Binding-site contacts:
Ligand atom O5 contacts residue LYS137 of chain 1.B at 3.9 Å.
Ligand atom O7 contacts residue ASN136 of chain 1.B at 3.4 Å (h-bond).
Ligand atom N2 contacts residue ASN136 of chain 1.B at 2.9 Å (h-bond).
Ligand atom C7 contacts residue ASN136 of chain 1.B at 3.3 Å.
Ligand atom C4 contacts residue ASN136 of chain 1.B at 4.2 Å.
Ligand atom C3 contacts residue ASN136 of chain 1.B at 3.8 Å.
Ligand atom C8 contacts residue ASN136 of chain 1.B at 4.5 Å.
Ligand atom C5 contacts residue ASN136 of chain 1.B at 3.7 Å.
Ligand atom C2 contacts residue ASN136 of chain 1.B at 2.5 Å.
Ligand atom O5 contacts residue ASN136 of chain 1.B at 2.4 Å (h-bond).
Ligand atom C6 contacts residue LYS137 of chain 1.B at 4.1 Å.
Ligand atom C1 contacts residue ASN136 of chain 1.B at 1.4 Å.

The small molecule below binds the protein below.
Small molecule (SMILES): CC(=O)N[C@@H]1[C@@H](O)[C@H](O)[C@@H](CO)O[C@H]1O

Sequence of chain 1.B:
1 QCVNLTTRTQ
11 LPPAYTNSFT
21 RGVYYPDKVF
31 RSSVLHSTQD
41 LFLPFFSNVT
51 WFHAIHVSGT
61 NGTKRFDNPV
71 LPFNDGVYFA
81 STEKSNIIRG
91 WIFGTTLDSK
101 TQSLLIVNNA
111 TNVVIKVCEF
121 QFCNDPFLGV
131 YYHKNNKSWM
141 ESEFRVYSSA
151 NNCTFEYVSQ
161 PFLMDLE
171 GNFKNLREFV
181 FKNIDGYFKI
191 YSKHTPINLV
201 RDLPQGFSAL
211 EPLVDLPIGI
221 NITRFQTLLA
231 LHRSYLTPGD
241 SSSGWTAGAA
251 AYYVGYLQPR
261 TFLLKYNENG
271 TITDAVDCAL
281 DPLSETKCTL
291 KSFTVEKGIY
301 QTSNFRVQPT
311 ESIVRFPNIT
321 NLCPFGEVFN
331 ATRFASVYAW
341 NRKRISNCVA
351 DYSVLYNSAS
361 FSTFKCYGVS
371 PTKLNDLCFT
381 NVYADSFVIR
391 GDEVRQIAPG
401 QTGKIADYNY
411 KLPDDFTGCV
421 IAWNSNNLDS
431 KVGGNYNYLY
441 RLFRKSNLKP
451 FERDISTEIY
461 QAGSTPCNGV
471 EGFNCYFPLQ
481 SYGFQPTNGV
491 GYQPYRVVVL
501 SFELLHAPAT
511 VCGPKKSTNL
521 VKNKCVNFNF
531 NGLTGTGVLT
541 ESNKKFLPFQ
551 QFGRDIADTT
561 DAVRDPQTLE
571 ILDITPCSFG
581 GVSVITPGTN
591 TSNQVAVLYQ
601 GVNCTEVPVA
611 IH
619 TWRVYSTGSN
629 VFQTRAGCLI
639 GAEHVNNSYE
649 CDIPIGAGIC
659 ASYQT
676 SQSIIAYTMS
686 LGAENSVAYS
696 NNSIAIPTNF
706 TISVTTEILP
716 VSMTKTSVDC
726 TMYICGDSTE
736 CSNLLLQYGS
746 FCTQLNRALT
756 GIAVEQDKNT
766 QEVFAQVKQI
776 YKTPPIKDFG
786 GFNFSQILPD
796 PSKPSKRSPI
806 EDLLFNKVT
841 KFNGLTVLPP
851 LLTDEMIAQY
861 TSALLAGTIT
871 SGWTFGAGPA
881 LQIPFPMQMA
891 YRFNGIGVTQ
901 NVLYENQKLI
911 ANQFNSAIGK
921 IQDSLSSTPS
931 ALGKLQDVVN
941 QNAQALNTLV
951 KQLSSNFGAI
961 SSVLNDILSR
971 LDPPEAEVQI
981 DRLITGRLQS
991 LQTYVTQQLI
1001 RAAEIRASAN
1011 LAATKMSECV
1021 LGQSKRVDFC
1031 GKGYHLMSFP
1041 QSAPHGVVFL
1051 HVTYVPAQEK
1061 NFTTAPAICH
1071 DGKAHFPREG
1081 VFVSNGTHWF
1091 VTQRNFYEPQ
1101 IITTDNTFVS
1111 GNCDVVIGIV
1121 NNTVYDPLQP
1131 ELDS